Sequence of chain 1.A:
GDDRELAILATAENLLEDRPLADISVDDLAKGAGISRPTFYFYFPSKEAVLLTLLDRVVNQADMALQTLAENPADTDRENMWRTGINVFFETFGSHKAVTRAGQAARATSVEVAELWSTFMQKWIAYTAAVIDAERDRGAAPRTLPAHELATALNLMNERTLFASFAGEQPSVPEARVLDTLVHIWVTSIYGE

A small-molecule ligand and the protein it binds are described below.
Small molecule (SMILES): CCCCCCCCNC(=O)N1CCC(C)CC1

Binding-site contacts:
Ligand atom C10 contacts residue ASN176 of chain 1.A at 3.5 Å.
Ligand atom C14 contacts residue GLY106 of chain 1.A at 3.6 Å.
Ligand atom C1 contacts residue LEU183 of chain 1.A at 4.0 Å (hydrophobic).
Ligand atom C8 contacts residue ASN176 of chain 1.A at 3.6 Å.
Ligand atom C8 contacts residue ASN179 of chain 1.A at 3.6 Å.
Ligand atom C7 contacts residue ASN176 of chain 1.A at 3.8 Å.
Ligand atom N2 contacts residue TRP207 of chain 1.A at 3.9 Å.
Ligand atom O1 contacts residue ASN179 of chain 1.A at 2.8 Å (h-bond).
Ligand atom O1 contacts residue ILE107 of chain 1.A at 3.9 Å.
Ligand atom C15 contacts residue ILE107 of chain 1.A at 3.6 Å (hydrophobic).
Ligand atom C5 contacts residue GLU180 of chain 1.A at 4.0 Å.
Ligand atom C15 contacts residue TRP207 of chain 1.A at 3.6 Å (hydrophobic).
Ligand atom C13 contacts residue TRP103 of chain 1.A at 3.9 Å (hydrophobic).
Ligand atom C1 contacts residue THR121 of chain 1.A at 3.6 Å.
Ligand atom C3 contacts residue LEU183 of chain 1.A at 4.0 Å (hydrophobic).
Ligand atom C7 contacts residue PHE110 of chain 1.A at 3.9 Å (hydrophobic).
Ligand atom C5 contacts residue PHE110 of chain 1.A at 4.0 Å (hydrophobic).
Ligand atom O1 contacts residue PHE110 of chain 1.A at 3.4 Å.
Ligand atom C3 contacts residue PHE114 of chain 1.A at 4.1 Å (hydrophobic).
Ligand atom C7 contacts residue TRP145 of chain 1.A at 3.9 Å (hydrophobic).
Ligand atom C9 contacts residue PHE110 of chain 1.A at 3.4 Å (hydrophobic).
Ligand atom C6 contacts residue MET142 of chain 1.A at 3.6 Å (hydrophobic).
Ligand atom C10 contacts residue THR149 of chain 1.A at 3.4 Å.
Ligand atom C14 contacts residue ILE107 of chain 1.A at 3.8 Å (hydrophobic).
Ligand atom C1 contacts residue PHE187 of chain 1.A at 4.1 Å (hydrophobic).
Ligand atom C13 contacts residue TYR148 of chain 1.A at 3.7 Å (hydrophobic).
Ligand atom C11 contacts residue THR149 of chain 1.A at 3.4 Å.
Ligand atom C4 contacts residue GLU180 of chain 1.A at 3.8 Å.
Ligand atom C9 contacts residue ASN176 of chain 1.A at 3.9 Å.
Ligand atom C10 contacts residue TRP207 of chain 1.A at 4.0 Å (hydrophobic).
Ligand atom C1 contacts residue PHE184 of chain 1.A at 3.8 Å (hydrophobic).
Ligand atom C4 contacts residue TRP138 of chain 1.A at 3.8 Å (hydrophobic).
Ligand atom N2 contacts residue PHE110 of chain 1.A at 3.5 Å.
Ligand atom N1 contacts residue PHE110 of chain 1.A at 3.9 Å.
Ligand atom N1 contacts residue ASN176 of chain 1.A at 3.0 Å (h-bond).
Ligand atom C12 contacts residue THR149 of chain 1.A at 3.7 Å.
Ligand atom C10 contacts residue PHE110 of chain 1.A at 3.8 Å (hydrophobic).
Ligand atom C15 contacts residue GLY106 of chain 1.A at 4.0 Å.
Ligand atom C9 contacts residue ASN179 of chain 1.A at 3.6 Å.
Ligand atom C2 contacts residue PHE114 of chain 1.A at 3.9 Å (hydrophobic).